Sequence of chain 1.D:
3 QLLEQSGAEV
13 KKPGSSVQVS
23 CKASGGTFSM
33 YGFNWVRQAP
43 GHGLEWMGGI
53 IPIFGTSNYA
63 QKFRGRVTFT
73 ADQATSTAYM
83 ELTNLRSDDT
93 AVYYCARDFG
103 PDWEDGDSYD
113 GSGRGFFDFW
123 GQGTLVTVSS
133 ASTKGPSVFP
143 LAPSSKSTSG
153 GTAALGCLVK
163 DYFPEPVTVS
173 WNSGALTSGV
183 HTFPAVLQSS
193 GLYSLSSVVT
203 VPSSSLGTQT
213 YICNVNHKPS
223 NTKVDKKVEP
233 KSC

Binding-site contacts:
Ligand atom C4 contacts residue ASN218 of chain 1.D at 3.6 Å.
Ligand atom O1 contacts residue GLN124 of chain 1.D at 3.9 Å.
Ligand atom C5 contacts residue ASN218 of chain 1.D at 4.1 Å.
Ligand atom O5 contacts residue LYS225 of chain 1.D at 2.8 Å (salt-bridge).
Ligand atom O5 contacts residue ASN218 of chain 1.D at 3.9 Å.
Ligand atom C5 contacts residue LYS225 of chain 1.D at 3.4 Å.
Ligand atom C2 contacts residue ASN218 of chain 1.D at 4.5 Å.
Ligand atom C3 contacts residue ASN218 of chain 1.D at 4.3 Å.

A protein and the small-molecule ligand that binds it are described below.
Small molecule (SMILES): OC[C@@H](O)C(O)[C@@H](O)CO